A small-molecule ligand and the protein it binds are described below.
Small molecule (SMILES): O=P(O)(O)O[C@@H]1[C@H](O)[C@H](O)[C@@H](OP(=O)(O)O)[C@H](OP(=O)(O)O)[C@H]1O

Binding-site contacts:
Ligand atom O43 contacts residue ARG266 of chain 1.D at 3.5 Å (salt-bridge).
Ligand atom O51 contacts residue LYS507 of chain 1.D at 3.6 Å.
Ligand atom O53 contacts residue ARG510 of chain 1.D at 4.0 Å.
Ligand atom O52 contacts residue LYS507 of chain 1.D at 3.2 Å (salt-bridge).
Ligand atom O12 contacts residue TYR567 of chain 1.D at 4.3 Å.
Ligand atom O12 contacts residue ARG568 of chain 1.D at 3.8 Å.
Ligand atom P5 contacts residue TYR567 of chain 1.D at 3.2 Å.
Ligand atom C6 contacts residue TYR567 of chain 1.D at 4.3 Å (hydrophobic).
Ligand atom P4 contacts residue LEU269 of chain 1.D at 4.2 Å.
Ligand atom O51 contacts residue TYR567 of chain 1.D at 3.7 Å.
Ligand atom O11 contacts residue ARG568 of chain 1.D at 2.8 Å (salt-bridge).
Ligand atom O41 contacts residue LEU269 of chain 1.D at 4.0 Å.
Ligand atom P5 contacts residue LYS507 of chain 1.D at 3.1 Å.
Ligand atom O43 contacts residue ARG270 of chain 1.D at 3.4 Å.
Ligand atom P5 contacts residue LYS569 of chain 1.D at 3.7 Å.
Ligand atom O43 contacts residue THR268 of chain 1.D at 2.7 Å (h-bond).
Ligand atom C2 contacts residue ARG270 of chain 1.D at 4.4 Å.
Ligand atom O5 contacts residue TYR567 of chain 1.D at 3.2 Å (h-bond).
Ligand atom O51 contacts residue LYS569 of chain 1.D at 2.6 Å (salt-bridge).
Ligand atom O6 contacts residue TYR567 of chain 1.D at 3.3 Å (h-bond).
Ligand atom O5 contacts residue LYS569 of chain 1.D at 3.5 Å.
Ligand atom P4 contacts residue THR268 of chain 1.D at 4.2 Å.
Ligand atom O52 contacts residue LYS569 of chain 1.D at 4.4 Å.
Ligand atom O53 contacts residue TYR567 of chain 1.D at 2.1 Å (h-bond).
Ligand atom P1 contacts residue ARG568 of chain 1.D at 3.6 Å.
Ligand atom O51 contacts residue ARG510 of chain 1.D at 2.8 Å (salt-bridge).
Ligand atom P4 contacts residue ARG266 of chain 1.D at 3.7 Å.
Ligand atom P4 contacts residue ARG270 of chain 1.D at 4.3 Å.
Ligand atom O4 contacts residue ARG270 of chain 1.D at 3.7 Å.
Ligand atom O52 contacts residue ARG270 of chain 1.D at 4.2 Å.
Ligand atom O53 contacts residue LYS507 of chain 1.D at 2.5 Å (salt-bridge).
Ligand atom O43 contacts residue LEU269 of chain 1.D at 3.3 Å (h-bond).
Ligand atom O52 contacts residue ARG266 of chain 1.D at 4.2 Å.
Ligand atom C5 contacts residue TYR567 of chain 1.D at 4.1 Å (hydrophobic).
Ligand atom O42 contacts residue LYS569 of chain 1.D at 3.8 Å.
Ligand atom P5 contacts residue ARG510 of chain 1.D at 4.0 Å.
Ligand atom O42 contacts residue ARG266 of chain 1.D at 2.8 Å (salt-bridge).
Ligand atom O1 contacts residue ARG568 of chain 1.D at 3.7 Å.

Sequence of chain 1.D:
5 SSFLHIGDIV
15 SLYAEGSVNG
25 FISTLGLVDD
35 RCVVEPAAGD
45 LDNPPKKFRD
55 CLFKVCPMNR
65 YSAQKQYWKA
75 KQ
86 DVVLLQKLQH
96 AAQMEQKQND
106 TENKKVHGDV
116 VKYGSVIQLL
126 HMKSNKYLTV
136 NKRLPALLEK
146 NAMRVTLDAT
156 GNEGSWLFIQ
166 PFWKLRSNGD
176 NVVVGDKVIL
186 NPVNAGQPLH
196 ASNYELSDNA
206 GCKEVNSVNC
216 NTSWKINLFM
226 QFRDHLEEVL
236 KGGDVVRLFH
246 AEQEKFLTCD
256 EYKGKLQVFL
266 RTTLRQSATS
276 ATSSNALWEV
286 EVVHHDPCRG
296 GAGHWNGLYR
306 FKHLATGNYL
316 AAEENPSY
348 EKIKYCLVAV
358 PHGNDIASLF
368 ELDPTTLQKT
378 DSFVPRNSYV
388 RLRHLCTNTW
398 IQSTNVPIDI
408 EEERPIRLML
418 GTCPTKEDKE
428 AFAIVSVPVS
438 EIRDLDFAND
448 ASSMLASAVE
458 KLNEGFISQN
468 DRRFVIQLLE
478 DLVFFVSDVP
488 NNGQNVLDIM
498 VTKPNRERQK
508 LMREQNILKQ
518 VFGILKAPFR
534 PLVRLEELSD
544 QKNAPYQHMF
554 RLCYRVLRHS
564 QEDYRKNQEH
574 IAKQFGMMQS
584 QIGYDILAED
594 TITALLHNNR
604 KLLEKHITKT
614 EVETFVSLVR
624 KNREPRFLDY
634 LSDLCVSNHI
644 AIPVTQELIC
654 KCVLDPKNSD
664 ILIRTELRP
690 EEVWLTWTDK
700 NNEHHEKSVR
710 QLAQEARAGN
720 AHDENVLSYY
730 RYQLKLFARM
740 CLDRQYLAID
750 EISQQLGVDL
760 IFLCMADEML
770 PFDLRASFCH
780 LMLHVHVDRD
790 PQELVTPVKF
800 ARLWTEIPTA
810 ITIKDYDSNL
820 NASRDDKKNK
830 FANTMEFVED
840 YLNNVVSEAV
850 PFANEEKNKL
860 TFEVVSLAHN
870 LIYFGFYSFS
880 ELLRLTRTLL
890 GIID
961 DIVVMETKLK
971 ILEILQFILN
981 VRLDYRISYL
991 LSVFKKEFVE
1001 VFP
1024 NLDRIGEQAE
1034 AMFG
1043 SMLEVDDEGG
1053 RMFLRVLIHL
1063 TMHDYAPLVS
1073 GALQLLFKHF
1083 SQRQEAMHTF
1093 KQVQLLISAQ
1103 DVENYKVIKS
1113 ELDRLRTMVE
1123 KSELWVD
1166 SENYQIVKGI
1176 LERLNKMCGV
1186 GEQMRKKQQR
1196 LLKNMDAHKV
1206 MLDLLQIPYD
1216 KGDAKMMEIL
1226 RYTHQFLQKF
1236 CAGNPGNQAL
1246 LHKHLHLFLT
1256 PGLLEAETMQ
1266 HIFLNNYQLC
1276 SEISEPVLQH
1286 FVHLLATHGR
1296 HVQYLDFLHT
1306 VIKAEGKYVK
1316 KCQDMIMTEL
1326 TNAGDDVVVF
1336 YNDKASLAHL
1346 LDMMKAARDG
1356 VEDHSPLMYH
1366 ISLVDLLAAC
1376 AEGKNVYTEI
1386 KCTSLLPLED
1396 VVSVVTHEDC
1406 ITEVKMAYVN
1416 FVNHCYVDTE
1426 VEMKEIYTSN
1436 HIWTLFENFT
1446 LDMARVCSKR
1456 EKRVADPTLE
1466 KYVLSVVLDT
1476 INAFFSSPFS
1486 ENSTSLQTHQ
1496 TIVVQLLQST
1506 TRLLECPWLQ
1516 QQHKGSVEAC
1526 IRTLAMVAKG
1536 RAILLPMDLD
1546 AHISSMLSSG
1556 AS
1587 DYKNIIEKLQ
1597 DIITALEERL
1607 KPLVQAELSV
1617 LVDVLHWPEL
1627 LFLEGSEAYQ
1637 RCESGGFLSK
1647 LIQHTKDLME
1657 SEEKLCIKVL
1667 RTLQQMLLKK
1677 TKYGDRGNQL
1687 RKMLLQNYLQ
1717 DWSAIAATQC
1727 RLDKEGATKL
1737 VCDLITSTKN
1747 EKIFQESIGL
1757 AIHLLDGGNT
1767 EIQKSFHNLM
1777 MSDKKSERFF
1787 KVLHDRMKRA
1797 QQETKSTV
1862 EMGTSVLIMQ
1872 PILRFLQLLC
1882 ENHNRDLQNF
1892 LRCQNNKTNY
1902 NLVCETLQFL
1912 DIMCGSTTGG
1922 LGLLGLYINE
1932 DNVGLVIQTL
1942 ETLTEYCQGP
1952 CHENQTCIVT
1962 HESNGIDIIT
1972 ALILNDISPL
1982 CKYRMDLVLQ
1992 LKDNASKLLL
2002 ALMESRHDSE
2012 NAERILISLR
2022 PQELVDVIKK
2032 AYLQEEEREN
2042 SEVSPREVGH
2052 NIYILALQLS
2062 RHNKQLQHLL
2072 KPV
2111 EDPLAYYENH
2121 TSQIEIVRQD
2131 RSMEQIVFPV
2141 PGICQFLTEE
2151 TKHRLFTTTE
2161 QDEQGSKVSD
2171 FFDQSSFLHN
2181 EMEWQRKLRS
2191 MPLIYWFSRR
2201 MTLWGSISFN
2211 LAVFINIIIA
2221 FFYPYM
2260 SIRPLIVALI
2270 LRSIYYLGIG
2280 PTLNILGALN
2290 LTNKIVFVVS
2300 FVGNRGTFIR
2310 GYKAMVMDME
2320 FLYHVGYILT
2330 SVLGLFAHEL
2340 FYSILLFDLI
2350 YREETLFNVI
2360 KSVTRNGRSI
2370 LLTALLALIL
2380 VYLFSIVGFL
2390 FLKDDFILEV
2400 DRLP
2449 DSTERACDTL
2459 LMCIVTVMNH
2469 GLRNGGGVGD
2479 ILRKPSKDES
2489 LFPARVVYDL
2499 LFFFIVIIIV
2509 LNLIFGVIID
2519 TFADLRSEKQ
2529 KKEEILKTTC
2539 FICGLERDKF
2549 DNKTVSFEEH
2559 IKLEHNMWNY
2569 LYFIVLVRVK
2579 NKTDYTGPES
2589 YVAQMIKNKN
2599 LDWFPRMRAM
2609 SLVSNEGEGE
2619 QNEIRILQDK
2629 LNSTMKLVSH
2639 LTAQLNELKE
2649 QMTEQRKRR